This protein binds this small molecule.
Small molecule (SMILES): CC(=O)N[C@@H]1[C@@H](O)[C@H](O)[C@@H](CO)O[C@H]1O

Binding-site contacts:
Ligand atom O7 contacts residue PHE1062 of chain 1.A at 4.5 Å.
Ligand atom C8 contacts residue PHE1062 of chain 1.A at 3.8 Å (hydrophobic).
Ligand atom C5 contacts residue ASN1061 of chain 1.A at 3.7 Å.
Ligand atom N2 contacts residue ASN1061 of chain 1.A at 2.9 Å (h-bond).
Ligand atom C8 contacts residue THR1063 of chain 1.A at 4.2 Å.
Ligand atom C1 contacts residue ASN1061 of chain 1.A at 1.4 Å.
Ligand atom C7 contacts residue PHE1062 of chain 1.A at 4.3 Å (hydrophobic).
Ligand atom C8 contacts residue SER1084 of chain 1.A at 4.2 Å.
Ligand atom C8 contacts residue ASN1061 of chain 1.A at 3.7 Å.
Ligand atom O7 contacts residue ASN1061 of chain 1.A at 4.2 Å.
Ligand atom C7 contacts residue ASN1061 of chain 1.A at 3.8 Å.
Ligand atom C2 contacts residue ASN1061 of chain 1.A at 2.5 Å.
Ligand atom C4 contacts residue ASN1061 of chain 1.A at 4.2 Å.
Ligand atom C3 contacts residue ASN1061 of chain 1.A at 3.8 Å.
Ligand atom O7 contacts residue THR1063 of chain 1.A at 4.5 Å.
Ligand atom O5 contacts residue ASN1061 of chain 1.A at 2.4 Å (h-bond).

Sequence of chain 1.A:
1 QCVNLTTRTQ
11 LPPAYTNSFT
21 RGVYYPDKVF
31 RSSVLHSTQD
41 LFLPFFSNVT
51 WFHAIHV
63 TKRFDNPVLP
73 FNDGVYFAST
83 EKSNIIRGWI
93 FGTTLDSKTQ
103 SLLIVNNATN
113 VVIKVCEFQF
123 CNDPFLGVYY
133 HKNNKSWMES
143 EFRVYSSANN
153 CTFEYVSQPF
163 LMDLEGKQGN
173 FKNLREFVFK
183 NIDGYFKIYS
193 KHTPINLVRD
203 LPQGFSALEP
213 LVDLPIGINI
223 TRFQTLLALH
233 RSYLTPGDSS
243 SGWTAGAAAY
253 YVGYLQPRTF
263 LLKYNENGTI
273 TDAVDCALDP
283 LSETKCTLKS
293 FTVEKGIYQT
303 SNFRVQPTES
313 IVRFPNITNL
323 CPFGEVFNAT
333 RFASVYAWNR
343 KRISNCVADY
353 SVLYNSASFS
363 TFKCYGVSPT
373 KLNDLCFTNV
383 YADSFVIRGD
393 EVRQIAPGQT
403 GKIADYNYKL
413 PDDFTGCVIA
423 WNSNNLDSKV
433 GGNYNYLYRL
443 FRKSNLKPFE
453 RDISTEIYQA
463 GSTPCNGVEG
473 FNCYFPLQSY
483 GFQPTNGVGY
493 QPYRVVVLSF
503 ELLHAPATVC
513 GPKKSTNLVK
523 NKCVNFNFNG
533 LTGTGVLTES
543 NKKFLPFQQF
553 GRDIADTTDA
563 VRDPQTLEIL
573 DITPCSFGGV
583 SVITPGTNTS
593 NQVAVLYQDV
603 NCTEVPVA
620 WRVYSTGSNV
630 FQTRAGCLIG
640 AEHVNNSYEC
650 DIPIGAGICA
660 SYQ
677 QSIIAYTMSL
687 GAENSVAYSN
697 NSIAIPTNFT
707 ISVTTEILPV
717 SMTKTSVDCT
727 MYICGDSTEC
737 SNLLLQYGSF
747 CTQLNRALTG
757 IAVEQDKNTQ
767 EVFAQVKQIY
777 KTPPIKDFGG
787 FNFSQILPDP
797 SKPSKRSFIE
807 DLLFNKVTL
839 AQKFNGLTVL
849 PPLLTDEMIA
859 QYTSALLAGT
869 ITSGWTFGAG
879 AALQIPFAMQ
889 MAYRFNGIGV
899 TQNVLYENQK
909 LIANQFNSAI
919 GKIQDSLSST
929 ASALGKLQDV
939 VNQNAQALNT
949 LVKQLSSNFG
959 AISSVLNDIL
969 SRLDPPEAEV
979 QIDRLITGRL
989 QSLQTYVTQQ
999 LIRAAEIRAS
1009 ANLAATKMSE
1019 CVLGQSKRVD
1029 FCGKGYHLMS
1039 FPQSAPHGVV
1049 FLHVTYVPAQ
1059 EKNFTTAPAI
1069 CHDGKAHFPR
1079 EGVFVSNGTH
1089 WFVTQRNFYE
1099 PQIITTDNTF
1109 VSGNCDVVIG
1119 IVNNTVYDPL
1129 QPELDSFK